Binding-site contacts:
Ligand atom C1 contacts residue GLY78 of chain 1.B at 4.1 Å.
Ligand atom O1B contacts residue ARG77 of chain 1.B at 2.7 Å (salt-bridge).
Ligand atom O4 contacts residue ILE79 of chain 1.B at 3.8 Å.
Ligand atom O4 contacts residue ASN80 of chain 1.B at 4.3 Å.
Ligand atom C11 contacts residue TYR72 of chain 1.B at 3.5 Å (hydrophobic).
Ligand atom C6 contacts residue TYR72 of chain 1.B at 3.9 Å (hydrophobic).
Ligand atom O1A contacts residue ARG77 of chain 1.B at 3.2 Å (salt-bridge).
Ligand atom C4 contacts residue HIS298 of chain 1.B at 3.5 Å.
Ligand atom O1A contacts residue GLY78 of chain 1.B at 3.9 Å.
Ligand atom O4 contacts residue THR291 of chain 1.B at 3.3 Å.
Ligand atom O3 contacts residue GLY78 of chain 1.B at 3.0 Å.
Ligand atom O6 contacts residue ASN93 of chain 1.B at 3.5 Å (h-bond).
Ligand atom C3 contacts residue GLY78 of chain 1.B at 3.8 Å.
Ligand atom O1A contacts residue TYR72 of chain 1.B at 3.0 Å.
Ligand atom C4 contacts residue TYR72 of chain 1.B at 3.9 Å (hydrophobic).
Ligand atom O4 contacts residue VAL296 of chain 1.B at 4.2 Å.
Ligand atom C5 contacts residue ARG77 of chain 1.B at 4.2 Å.
Ligand atom C3 contacts residue ARG77 of chain 1.B at 4.0 Å.
Ligand atom O4 contacts residue HIS298 of chain 1.B at 3.1 Å (h-bond).
Ligand atom C3 contacts residue GLY78 of chain 1.B at 3.8 Å.
Ligand atom C2 contacts residue GLY78 of chain 1.B at 3.9 Å.
Ligand atom O4 contacts residue GLY78 of chain 1.B at 3.1 Å.
Ligand atom C3 contacts residue HIS298 of chain 1.B at 3.5 Å.
Ligand atom C11 contacts residue ASP85 of chain 1.C at 3.7 Å.
Ligand atom C2 contacts residue VAL296 of chain 1.B at 4.3 Å (hydrophobic).
Ligand atom O3 contacts residue VAL296 of chain 1.B at 3.9 Å.
Ligand atom O3 contacts residue ARG77 of chain 1.B at 4.1 Å.
Ligand atom C1 contacts residue TYR72 of chain 1.B at 3.7 Å (hydrophobic).
Ligand atom C6 contacts residue ASN93 of chain 1.B at 3.2 Å.
Ligand atom C3 contacts residue VAL296 of chain 1.B at 3.5 Å (hydrophobic).
Ligand atom C10 contacts residue TYR72 of chain 1.B at 3.6 Å (hydrophobic).
Ligand atom C9 contacts residue ARG77 of chain 1.B at 3.5 Å.
Ligand atom O3 contacts residue ASN80 of chain 1.B at 3.9 Å.
Ligand atom C4 contacts residue GLY78 of chain 1.B at 3.3 Å.
Ligand atom C4 contacts residue ARG77 of chain 1.B at 3.8 Å.
Ligand atom C5 contacts residue TYR72 of chain 1.B at 3.7 Å (hydrophobic).
Ligand atom C5 contacts residue ASN93 of chain 1.B at 4.0 Å.
Ligand atom O1B contacts residue TYR72 of chain 1.B at 3.8 Å.
Ligand atom C1 contacts residue ARG77 of chain 1.B at 3.3 Å.
Ligand atom N5 contacts residue TYR72 of chain 1.B at 2.8 Å (h-bond).

Sequence of chain 1.B:
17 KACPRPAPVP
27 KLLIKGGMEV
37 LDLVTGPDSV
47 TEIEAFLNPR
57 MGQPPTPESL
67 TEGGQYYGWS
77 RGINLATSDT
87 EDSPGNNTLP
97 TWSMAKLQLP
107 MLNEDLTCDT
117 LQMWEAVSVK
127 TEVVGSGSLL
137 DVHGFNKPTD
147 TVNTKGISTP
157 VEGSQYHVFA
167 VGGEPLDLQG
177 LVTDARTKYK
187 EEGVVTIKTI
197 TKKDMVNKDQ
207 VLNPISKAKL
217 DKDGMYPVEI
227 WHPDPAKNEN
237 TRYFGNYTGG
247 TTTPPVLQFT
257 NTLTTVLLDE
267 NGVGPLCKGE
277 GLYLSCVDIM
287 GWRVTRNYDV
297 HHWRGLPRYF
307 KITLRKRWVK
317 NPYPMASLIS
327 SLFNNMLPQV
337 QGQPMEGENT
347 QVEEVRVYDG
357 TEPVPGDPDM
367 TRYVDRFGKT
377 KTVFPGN

Sequence of chain 1.C:
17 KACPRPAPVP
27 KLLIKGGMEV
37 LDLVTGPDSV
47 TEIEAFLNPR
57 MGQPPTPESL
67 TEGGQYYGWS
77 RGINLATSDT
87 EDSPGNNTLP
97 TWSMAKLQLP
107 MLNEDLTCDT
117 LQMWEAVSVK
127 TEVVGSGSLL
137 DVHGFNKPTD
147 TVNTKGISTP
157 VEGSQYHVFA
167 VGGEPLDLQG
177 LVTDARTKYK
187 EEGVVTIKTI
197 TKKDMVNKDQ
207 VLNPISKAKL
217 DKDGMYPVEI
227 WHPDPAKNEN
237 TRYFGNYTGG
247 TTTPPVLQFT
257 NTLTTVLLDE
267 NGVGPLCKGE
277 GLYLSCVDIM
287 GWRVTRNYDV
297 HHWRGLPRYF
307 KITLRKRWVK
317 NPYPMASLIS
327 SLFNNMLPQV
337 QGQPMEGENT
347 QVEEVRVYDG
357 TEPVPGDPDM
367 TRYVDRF

The protein below binds the small molecule below.
Small molecule (SMILES): CC(=O)N[C@H]1[C@H]([C@H](O)[C@H](O)CO)O[C@@](O[C@H]2[C@@H](O)[C@@H](CO)O[C@@H](O[C@H]3[C@H](O)[C@@H](O)[C@H](O)O[C@@H]3CO)[C@@H]2O)(C(=O)O)C[C@@H]1O